Sequence of chain 1.A:
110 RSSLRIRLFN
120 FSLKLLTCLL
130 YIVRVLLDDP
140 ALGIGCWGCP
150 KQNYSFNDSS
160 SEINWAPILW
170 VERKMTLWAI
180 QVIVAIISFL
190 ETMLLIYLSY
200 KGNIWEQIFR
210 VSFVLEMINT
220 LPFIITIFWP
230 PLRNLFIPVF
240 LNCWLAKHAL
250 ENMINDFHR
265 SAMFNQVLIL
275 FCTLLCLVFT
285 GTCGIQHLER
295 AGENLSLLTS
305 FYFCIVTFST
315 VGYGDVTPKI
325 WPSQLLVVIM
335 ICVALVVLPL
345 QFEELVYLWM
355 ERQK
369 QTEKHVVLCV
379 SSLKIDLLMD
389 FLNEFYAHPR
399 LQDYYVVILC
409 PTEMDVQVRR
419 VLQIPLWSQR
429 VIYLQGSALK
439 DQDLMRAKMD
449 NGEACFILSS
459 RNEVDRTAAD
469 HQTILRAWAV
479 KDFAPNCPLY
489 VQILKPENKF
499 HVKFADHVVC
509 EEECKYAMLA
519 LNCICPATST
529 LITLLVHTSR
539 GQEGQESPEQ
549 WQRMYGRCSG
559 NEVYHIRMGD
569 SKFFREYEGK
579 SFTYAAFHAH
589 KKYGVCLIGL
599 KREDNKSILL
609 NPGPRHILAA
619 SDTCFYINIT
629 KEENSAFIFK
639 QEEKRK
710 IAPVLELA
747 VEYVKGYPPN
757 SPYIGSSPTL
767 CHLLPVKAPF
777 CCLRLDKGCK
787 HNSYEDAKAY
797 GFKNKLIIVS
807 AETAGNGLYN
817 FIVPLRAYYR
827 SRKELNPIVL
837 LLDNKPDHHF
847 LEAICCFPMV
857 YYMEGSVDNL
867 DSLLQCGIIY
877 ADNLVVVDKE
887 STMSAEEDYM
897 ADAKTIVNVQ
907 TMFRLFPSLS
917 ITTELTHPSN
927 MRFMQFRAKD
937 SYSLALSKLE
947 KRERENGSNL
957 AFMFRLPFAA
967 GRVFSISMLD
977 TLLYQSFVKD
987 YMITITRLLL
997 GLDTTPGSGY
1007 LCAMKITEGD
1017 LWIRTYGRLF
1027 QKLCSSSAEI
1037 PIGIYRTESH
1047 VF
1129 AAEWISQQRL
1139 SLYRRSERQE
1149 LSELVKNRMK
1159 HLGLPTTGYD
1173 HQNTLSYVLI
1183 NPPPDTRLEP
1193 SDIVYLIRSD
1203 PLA

Binding-site contacts:
Ligand atom C27 contacts residue PHE312 of chain 1.B at 4.1 Å (hydrophobic).
Ligand atom C17 contacts residue SER313 of chain 1.A at 2.8 Å.
Ligand atom C14 contacts residue THR311 of chain 1.B at 4.0 Å.
Ligand atom N08 contacts residue PHE312 of chain 1.B at 3.8 Å.
Ligand atom N10 contacts residue THR314 of chain 1.B at 3.8 Å.
Ligand atom C25 contacts residue LEU342 of chain 1.B at 4.1 Å (hydrophobic).
Ligand atom C16 contacts residue PHE312 of chain 1.B at 3.5 Å (hydrophobic).
Ligand atom F01 contacts residue CYS308 of chain 1.B at 2.8 Å.
Ligand atom C23 contacts residue MET334 of chain 1.B at 3.0 Å (hydrophobic).
Ligand atom C21 contacts residue PHE312 of chain 1.B at 2.5 Å (hydrophobic).
Ligand atom F03 contacts residue CYS308 of chain 1.B at 3.9 Å.
Ligand atom O05 contacts residue THR311 of chain 1.B at 2.3 Å (h-bond).
Ligand atom C20 contacts residue PHE312 of chain 1.B at 3.8 Å (hydrophobic).
Ligand atom C25 contacts residue PHE312 of chain 1.B at 3.8 Å (hydrophobic).
Ligand atom F01 contacts residue MET334 of chain 1.B at 3.6 Å.
Ligand atom N11 contacts residue LEU342 of chain 1.B at 4.0 Å.
Ligand atom C27 contacts residue LEU339 of chain 1.D at 4.0 Å (hydrophobic).
Ligand atom C18 contacts residue THR311 of chain 1.B at 4.0 Å.
Ligand atom C17 contacts residue LEU339 of chain 1.B at 3.2 Å (hydrophobic).
Ligand atom C15 contacts residue LEU339 of chain 1.B at 4.0 Å (hydrophobic).
Ligand atom F02 contacts residue MET334 of chain 1.B at 1.6 Å.
Ligand atom C22 contacts residue PHE312 of chain 1.B at 4.0 Å (hydrophobic).
Ligand atom O05 contacts residue PHE312 of chain 1.B at 2.8 Å.
Ligand atom C16 contacts residue THR311 of chain 1.B at 3.4 Å.
Ligand atom C18 contacts residue ILE335 of chain 1.B at 4.0 Å (hydrophobic).
Ligand atom N07 contacts residue ALA338 of chain 1.B at 3.8 Å.
Ligand atom F03 contacts residue THR311 of chain 1.B at 3.9 Å.
Ligand atom C15 contacts residue PHE312 of chain 1.B at 4.0 Å (hydrophobic).
Ligand atom C17 contacts residue ILE335 of chain 1.B at 3.8 Å (hydrophobic).
Ligand atom O04 contacts residue LEU339 of chain 1.B at 3.5 Å.
Ligand atom C28 contacts residue THR314 of chain 1.B at 4.0 Å.
Ligand atom N10 contacts residue PHE312 of chain 1.B at 3.1 Å (h-bond).
Ligand atom C13 contacts residue SER313 of chain 1.A at 3.4 Å.
Ligand atom F01 contacts residue GLY285 of chain 1.B at 3.3 Å.
Ligand atom F02 contacts residue GLY285 of chain 1.B at 4.1 Å.
Ligand atom N12 contacts residue LEU339 of chain 1.D at 3.9 Å.
Ligand atom C14 contacts residue PHE312 of chain 1.B at 3.8 Å (hydrophobic).
Ligand atom F03 contacts residue MET334 of chain 1.B at 3.7 Å.
Ligand atom C19 contacts residue MET334 of chain 1.B at 3.8 Å (hydrophobic).
Ligand atom C23 contacts residue CYS308 of chain 1.B at 3.9 Å (hydrophobic).

Sequence of chain 1.B:
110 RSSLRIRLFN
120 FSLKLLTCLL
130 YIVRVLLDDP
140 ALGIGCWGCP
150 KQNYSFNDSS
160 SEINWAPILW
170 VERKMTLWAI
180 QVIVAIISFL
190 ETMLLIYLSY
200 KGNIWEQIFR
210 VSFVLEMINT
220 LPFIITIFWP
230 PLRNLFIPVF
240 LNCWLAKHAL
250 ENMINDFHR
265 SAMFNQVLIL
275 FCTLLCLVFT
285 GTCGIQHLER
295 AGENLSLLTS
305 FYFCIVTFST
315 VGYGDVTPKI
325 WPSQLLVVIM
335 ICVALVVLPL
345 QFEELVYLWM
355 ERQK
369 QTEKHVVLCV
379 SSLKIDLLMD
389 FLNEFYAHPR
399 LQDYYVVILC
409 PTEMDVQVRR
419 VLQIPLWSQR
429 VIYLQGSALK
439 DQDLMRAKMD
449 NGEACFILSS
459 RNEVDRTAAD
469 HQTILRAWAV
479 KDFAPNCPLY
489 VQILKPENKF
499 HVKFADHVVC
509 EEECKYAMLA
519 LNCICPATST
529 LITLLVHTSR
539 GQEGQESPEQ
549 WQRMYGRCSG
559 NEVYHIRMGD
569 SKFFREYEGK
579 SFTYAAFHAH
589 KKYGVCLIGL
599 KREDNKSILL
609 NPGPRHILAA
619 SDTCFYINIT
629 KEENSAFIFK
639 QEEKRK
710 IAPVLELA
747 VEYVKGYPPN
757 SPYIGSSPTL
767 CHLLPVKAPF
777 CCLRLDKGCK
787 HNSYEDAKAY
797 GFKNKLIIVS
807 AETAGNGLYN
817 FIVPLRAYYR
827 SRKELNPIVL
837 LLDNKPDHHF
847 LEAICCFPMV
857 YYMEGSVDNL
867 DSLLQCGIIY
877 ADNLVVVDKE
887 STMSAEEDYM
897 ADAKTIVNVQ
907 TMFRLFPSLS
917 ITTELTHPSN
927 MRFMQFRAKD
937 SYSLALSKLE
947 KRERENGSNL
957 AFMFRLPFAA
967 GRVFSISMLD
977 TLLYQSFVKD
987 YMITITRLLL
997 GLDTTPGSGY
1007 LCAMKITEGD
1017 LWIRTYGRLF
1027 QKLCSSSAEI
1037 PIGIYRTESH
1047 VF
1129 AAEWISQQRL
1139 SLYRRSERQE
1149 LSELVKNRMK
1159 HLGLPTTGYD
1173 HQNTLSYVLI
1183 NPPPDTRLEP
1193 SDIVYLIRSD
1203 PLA

Sequence of chain 1.D:
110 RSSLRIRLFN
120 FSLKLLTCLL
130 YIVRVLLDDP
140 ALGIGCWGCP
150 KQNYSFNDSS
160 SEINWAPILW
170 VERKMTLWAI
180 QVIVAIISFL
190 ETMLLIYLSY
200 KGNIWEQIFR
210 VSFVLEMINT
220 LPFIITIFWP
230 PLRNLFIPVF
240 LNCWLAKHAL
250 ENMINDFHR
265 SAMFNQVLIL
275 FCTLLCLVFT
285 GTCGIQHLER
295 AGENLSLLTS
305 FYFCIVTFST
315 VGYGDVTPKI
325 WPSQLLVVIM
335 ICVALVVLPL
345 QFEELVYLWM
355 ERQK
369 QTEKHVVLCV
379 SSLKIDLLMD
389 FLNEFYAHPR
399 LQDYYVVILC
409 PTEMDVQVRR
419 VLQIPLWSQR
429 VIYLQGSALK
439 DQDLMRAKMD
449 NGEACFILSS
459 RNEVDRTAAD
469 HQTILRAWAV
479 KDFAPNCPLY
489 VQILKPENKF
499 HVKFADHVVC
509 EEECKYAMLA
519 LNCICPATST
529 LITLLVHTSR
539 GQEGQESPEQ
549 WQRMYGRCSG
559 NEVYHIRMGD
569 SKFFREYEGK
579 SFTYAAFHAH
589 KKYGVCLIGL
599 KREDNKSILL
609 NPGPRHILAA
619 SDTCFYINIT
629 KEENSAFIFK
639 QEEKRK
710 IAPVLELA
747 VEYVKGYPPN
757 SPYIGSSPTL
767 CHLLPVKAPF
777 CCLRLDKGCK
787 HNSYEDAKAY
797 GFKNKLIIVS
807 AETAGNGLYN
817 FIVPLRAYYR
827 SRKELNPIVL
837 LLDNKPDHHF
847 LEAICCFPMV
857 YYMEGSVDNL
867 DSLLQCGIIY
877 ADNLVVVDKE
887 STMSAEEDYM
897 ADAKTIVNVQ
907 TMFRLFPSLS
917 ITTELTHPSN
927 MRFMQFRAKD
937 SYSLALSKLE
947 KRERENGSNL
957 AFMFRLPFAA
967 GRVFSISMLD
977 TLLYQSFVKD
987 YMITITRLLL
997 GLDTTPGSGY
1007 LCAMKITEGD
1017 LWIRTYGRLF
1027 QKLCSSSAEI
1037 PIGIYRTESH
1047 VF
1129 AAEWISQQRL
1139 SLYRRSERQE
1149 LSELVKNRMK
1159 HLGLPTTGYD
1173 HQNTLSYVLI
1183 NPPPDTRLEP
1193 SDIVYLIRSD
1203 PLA

The protein below binds the small molecule below.
Small molecule (SMILES): COc1cc(-c2noc([C@H](C)NC(=O)c3cc(C(F)(F)F)nn3C)n2)ccn1